Sequence of chain 1.A:
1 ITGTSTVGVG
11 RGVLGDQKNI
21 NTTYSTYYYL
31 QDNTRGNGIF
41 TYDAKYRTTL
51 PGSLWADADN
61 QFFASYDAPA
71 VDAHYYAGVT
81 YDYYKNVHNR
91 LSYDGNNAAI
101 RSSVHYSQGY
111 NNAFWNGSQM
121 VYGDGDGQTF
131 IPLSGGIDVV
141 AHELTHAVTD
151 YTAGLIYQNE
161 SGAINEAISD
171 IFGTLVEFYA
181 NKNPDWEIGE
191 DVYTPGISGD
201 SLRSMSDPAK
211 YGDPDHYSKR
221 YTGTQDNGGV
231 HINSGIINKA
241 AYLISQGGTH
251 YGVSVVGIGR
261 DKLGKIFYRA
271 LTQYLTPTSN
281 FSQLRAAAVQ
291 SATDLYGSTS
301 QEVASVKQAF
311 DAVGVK

Binding-site contacts:
Ligand atom O1 contacts residue TYR66 of chain 1.A at 4.1 Å.
Ligand atom O2 contacts residue TYR66 of chain 1.A at 3.8 Å.
Ligand atom O5 contacts residue TYR66 of chain 1.A at 4.3 Å.
Ligand atom C3 contacts residue TYR66 of chain 1.A at 4.1 Å (hydrophobic).
Ligand atom C2 contacts residue TYR66 of chain 1.A at 4.2 Å (hydrophobic).
Ligand atom C5 contacts residue TYR66 of chain 1.A at 4.2 Å (hydrophobic).
Ligand atom C1 contacts residue TYR66 of chain 1.A at 3.9 Å (hydrophobic).

The small molecule below binds the protein below.
Small molecule (SMILES): O[C@@H]1[C@@H](O)[C@H](O)OC[C@H]1O